Sequence of chain 22.C:
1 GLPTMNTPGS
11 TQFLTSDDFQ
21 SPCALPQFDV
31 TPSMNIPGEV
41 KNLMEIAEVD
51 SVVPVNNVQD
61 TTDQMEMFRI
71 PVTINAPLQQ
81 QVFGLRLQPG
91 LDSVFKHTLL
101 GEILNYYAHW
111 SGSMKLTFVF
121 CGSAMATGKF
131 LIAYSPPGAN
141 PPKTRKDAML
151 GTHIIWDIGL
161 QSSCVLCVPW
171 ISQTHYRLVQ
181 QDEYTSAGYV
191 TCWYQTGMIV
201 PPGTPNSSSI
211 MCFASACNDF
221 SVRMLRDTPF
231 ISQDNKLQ

Sequence of chain 21.A:
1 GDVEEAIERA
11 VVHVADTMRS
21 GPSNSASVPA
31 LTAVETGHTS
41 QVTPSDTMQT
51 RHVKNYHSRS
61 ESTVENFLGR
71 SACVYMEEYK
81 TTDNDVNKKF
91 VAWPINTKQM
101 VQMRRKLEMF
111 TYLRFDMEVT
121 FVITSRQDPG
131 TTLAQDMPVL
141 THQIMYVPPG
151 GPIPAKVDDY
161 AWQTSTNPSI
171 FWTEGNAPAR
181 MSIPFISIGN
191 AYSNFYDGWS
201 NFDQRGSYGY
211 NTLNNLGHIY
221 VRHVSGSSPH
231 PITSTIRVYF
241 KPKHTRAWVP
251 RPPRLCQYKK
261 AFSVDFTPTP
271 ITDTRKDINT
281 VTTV

Sequence of chain 21.C:
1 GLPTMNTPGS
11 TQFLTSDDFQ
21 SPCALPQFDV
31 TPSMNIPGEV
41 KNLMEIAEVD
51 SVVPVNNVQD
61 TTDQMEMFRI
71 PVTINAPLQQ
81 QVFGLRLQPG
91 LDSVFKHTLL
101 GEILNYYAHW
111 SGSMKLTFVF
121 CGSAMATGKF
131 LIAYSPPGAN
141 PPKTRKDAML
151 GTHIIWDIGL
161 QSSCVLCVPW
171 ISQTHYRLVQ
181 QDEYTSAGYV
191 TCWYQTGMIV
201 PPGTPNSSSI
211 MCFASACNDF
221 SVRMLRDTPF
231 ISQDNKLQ

Binding-site contacts:
Ligand atom C31 contacts residue W711 of chain 21.F at 3.0 Å.
Ligand atom C1B contacts residue ILE183 of chain 21.A at 4.0 Å (hydrophobic).
Ligand atom C5A contacts residue PRO168 of chain 21.A at 4.0 Å (hydrophobic).
Ligand atom O1A contacts residue PHE121 of chain 21.A at 4.0 Å.
Ligand atom N3A contacts residue MET181 of chain 21.A at 3.3 Å.
Ligand atom C4A contacts residue MET181 of chain 21.A at 3.6 Å (hydrophobic).
Ligand atom C4C contacts residue MET117 of chain 21.A at 3.9 Å (hydrophobic).
Ligand atom C3C contacts residue LEU216 of chain 21.A at 3.7 Å (hydrophobic).
Ligand atom C3 contacts residue W711 of chain 21.F at 3.3 Å.
Ligand atom N3A contacts residue TYR146 of chain 21.A at 4.0 Å.
Ligand atom C4A contacts residue ILE170 of chain 21.A at 3.9 Å (hydrophobic).
Ligand atom O1 contacts residue W711 of chain 21.F at 3.7 Å.
Ligand atom C31 contacts residue ASN214 of chain 21.A at 3.3 Å.
Ligand atom C5A contacts residue ILE144 of chain 21.A at 3.7 Å (hydrophobic).
Ligand atom O1B contacts residue ILE95 of chain 21.A at 3.6 Å.
Ligand atom C5B contacts residue ILE183 of chain 21.A at 3.7 Å (hydrophobic).
Ligand atom C5B contacts residue TYR146 of chain 21.A at 3.4 Å (hydrophobic).
Ligand atom C4A contacts residue ALA24 of chain 21.C at 4.0 Å (hydrophobic).
Ligand atom C4 contacts residue TYR192 of chain 21.A at 3.5 Å (hydrophobic).
Ligand atom C1C contacts residue THR97 of chain 21.A at 3.9 Å.
Ligand atom N2 contacts residue W711 of chain 21.F at 2.9 Å.
Ligand atom C2C contacts residue THR97 of chain 21.A at 3.9 Å.
Ligand atom C2A contacts residue TYR146 of chain 21.A at 3.7 Å (hydrophobic).
Ligand atom C3B contacts residue ILE219 of chain 21.A at 3.8 Å (hydrophobic).
Ligand atom C4B contacts residue ILE183 of chain 21.A at 4.0 Å (hydrophobic).
Ligand atom C4B contacts residue TYR146 of chain 21.A at 3.7 Å (hydrophobic).
Ligand atom C6B contacts residue TYR146 of chain 21.A at 3.8 Å (hydrophobic).
Ligand atom C4A contacts residue LEU14 of chain 22.C at 4.0 Å (hydrophobic).
Ligand atom C1C contacts residue PHE115 of chain 21.A at 3.9 Å (hydrophobic).
Ligand atom N2 contacts residue THR97 of chain 21.A at 3.7 Å.
Ligand atom C2B contacts residue ILE219 of chain 21.A at 3.8 Å (hydrophobic).
Ligand atom C3C contacts residue TYR192 of chain 21.A at 4.0 Å (hydrophobic).
Ligand atom C2A contacts residue MET181 of chain 21.A at 3.7 Å (hydrophobic).
Ligand atom O1 contacts residue THR97 of chain 21.A at 3.4 Å (h-bond).
Ligand atom C5A contacts residue ILE170 of chain 21.A at 3.8 Å (hydrophobic).
Ligand atom N3A contacts residue ALA24 of chain 21.C at 3.8 Å.
Ligand atom C31 contacts residue LEU216 of chain 21.A at 3.4 Å (hydrophobic).
Ligand atom C2C contacts residue LEU216 of chain 21.A at 3.7 Å (hydrophobic).
Ligand atom C6C contacts residue ILE186 of chain 21.A at 3.9 Å (hydrophobic).
Ligand atom C6B contacts residue ILE183 of chain 21.A at 3.6 Å (hydrophobic).

A protein and the small-molecule ligand that binds it are described below.
Small molecule (SMILES): Cc1cc(CCCCCCCOc2ccc(C3=NCCO3)cc2)on1